Binding-site contacts:
Ligand atom C2 contacts residue LEU215 of chain 1.A at 4.1 Å (hydrophobic).
Ligand atom O4 contacts residue GLY214 of chain 1.A at 3.4 Å.
Ligand atom C1 contacts residue LEU215 of chain 1.A at 4.4 Å (hydrophobic).
Ligand atom C6 contacts residue SER216 of chain 1.A at 3.7 Å.
Ligand atom O5 contacts residue LEU215 of chain 1.A at 4.0 Å.
Ligand atom C6 contacts residue HIS219 of chain 1.A at 3.8 Å.
Ligand atom C4 contacts residue ASP87 of chain 1.A at 3.5 Å.
Ligand atom O1 contacts residue LEU215 of chain 1.A at 3.6 Å.
Ligand atom C6 contacts residue PHE129 of chain 1.A at 3.9 Å (hydrophobic).
Ligand atom O6 contacts residue SER216 of chain 1.A at 2.6 Å (h-bond).
Ligand atom C3 contacts residue PHE129 of chain 1.A at 3.5 Å (hydrophobic).
Ligand atom O3 contacts residue GLY104 of chain 1.A at 3.9 Å.
Ligand atom C7 contacts residue ASN131 of chain 1.A at 3.8 Å.
Ligand atom C3 contacts residue ASN131 of chain 1.A at 3.3 Å.
Ligand atom C4 contacts residue LEU215 of chain 1.A at 4.3 Å (hydrophobic).
Ligand atom C8 contacts residue ASN131 of chain 1.A at 4.0 Å.
Ligand atom C4 contacts residue PHE129 of chain 1.A at 3.6 Å (hydrophobic).
Ligand atom O4 contacts residue LEU215 of chain 1.A at 3.0 Å (h-bond).
Ligand atom C6 contacts residue LEU215 of chain 1.A at 4.2 Å (hydrophobic).
Ligand atom C5 contacts residue PHE129 of chain 1.A at 3.6 Å (hydrophobic).
Ligand atom O7 contacts residue PRO103 of chain 1.A at 4.2 Å.
Ligand atom C2 contacts residue ASN131 of chain 1.A at 3.9 Å.
Ligand atom O7 contacts residue GLY105 of chain 1.A at 3.2 Å (h-bond).
Ligand atom C3 contacts residue ASP87 of chain 1.A at 3.5 Å.
Ligand atom C5 contacts residue LEU215 of chain 1.A at 4.5 Å (hydrophobic).
Ligand atom C7 contacts residue LEU215 of chain 1.A at 4.2 Å (hydrophobic).
Ligand atom O4 contacts residue GLY104 of chain 1.A at 4.4 Å.
Ligand atom C7 contacts residue GLY105 of chain 1.A at 4.0 Å.
Ligand atom O3 contacts residue GLY105 of chain 1.A at 2.9 Å (h-bond).
Ligand atom O4 contacts residue ASP87 of chain 1.A at 2.7 Å (salt-bridge).
Ligand atom O3 contacts residue PHE129 of chain 1.A at 3.9 Å.
Ligand atom O3 contacts residue ASN131 of chain 1.A at 2.8 Å (h-bond).
Ligand atom O4 contacts residue ALA86 of chain 1.A at 4.4 Å.
Ligand atom O7 contacts residue LEU215 of chain 1.A at 3.5 Å.
Ligand atom O6 contacts residue HIS219 of chain 1.A at 3.7 Å.
Ligand atom N2 contacts residue ASN131 of chain 1.A at 3.4 Å (h-bond).
Ligand atom O3 contacts residue ASP87 of chain 1.A at 2.6 Å (salt-bridge).
Ligand atom O7 contacts residue GLY104 of chain 1.A at 3.9 Å.
Ligand atom C8 contacts residue TRP133 of chain 1.A at 4.0 Å (hydrophobic).
Ligand atom C3 contacts residue GLY105 of chain 1.A at 4.2 Å.

Sequence of chain 1.A:
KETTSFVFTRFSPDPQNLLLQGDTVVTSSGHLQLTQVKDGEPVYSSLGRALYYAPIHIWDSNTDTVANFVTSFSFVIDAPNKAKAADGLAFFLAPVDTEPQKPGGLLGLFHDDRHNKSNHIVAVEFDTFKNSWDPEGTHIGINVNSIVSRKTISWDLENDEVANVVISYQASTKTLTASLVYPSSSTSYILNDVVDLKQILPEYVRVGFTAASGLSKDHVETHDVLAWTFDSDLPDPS

This protein binds this small molecule.
Small molecule (SMILES): CC(=O)N[C@@H]1[C@@H](O)[C@@H](O)[C@@H](CO)O[C@H]1O